Sequence of chain 1.A:
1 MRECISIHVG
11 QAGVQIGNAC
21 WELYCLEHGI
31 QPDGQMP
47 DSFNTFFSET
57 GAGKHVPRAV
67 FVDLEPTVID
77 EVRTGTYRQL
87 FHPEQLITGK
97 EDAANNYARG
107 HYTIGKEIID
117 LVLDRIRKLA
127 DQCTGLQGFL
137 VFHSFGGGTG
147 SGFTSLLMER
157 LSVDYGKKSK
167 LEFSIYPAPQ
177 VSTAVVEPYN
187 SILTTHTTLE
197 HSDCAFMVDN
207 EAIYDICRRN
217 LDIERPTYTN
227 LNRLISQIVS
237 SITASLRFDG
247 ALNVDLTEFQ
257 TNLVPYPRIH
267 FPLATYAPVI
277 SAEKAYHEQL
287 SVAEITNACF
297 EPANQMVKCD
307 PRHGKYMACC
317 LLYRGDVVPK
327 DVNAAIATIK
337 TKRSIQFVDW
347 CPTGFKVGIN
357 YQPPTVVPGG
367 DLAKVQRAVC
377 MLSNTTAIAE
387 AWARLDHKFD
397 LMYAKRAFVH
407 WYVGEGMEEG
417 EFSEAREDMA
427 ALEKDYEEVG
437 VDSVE

Sequence of chain 1.B:
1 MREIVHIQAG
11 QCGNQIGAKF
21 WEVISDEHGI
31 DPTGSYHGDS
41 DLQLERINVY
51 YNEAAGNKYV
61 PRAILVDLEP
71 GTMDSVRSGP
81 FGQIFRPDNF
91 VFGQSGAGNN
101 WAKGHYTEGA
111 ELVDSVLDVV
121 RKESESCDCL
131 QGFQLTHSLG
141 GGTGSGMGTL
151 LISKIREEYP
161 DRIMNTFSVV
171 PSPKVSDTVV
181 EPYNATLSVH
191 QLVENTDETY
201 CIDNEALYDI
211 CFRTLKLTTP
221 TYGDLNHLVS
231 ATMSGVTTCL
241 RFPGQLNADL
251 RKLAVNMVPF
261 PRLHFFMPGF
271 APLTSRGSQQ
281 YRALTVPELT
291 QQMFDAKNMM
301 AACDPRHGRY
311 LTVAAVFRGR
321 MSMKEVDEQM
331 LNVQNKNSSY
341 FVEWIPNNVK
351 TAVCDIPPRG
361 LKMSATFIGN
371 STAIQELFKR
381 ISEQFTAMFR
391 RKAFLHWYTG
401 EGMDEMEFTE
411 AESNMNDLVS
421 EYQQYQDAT

Binding-site contacts:
Ligand atom C4' contacts residue SER138 of chain 1.B at 3.6 Å.
Ligand atom N7 contacts residue GLN15 of chain 1.B at 3.5 Å (h-bond).
Ligand atom N3 contacts residue ASN204 of chain 1.B at 3.1 Å (h-bond).
Ligand atom C3A contacts residue GLY141 of chain 1.B at 3.8 Å.
Ligand atom C2 contacts residue ASN204 of chain 1.B at 3.5 Å.
Ligand atom O6 contacts residue GLN15 of chain 1.B at 3.0 Å (h-bond).
Ligand atom C2' contacts residue TYR222 of chain 1.B at 3.8 Å (hydrophobic).
Ligand atom O2' contacts residue ASP177 of chain 1.B at 3.2 Å.
Ligand atom C4 contacts residue ASN204 of chain 1.B at 3.8 Å.
Ligand atom C3' contacts residue ASP177 of chain 1.B at 3.4 Å.
Ligand atom O1B contacts residue GLN11 of chain 1.B at 3.0 Å (h-bond).
Ligand atom C2' contacts residue ASP177 of chain 1.B at 3.4 Å.
Ligand atom N3 contacts residue CYS12 of chain 1.B at 3.9 Å.
Ligand atom O3B contacts residue THR143 of chain 1.B at 3.7 Å.
Ligand atom O2' contacts residue TYR222 of chain 1.B at 3.0 Å (h-bond).
Ligand atom C2 contacts residue TYR222 of chain 1.B at 3.8 Å (hydrophobic).
Ligand atom O2A contacts residue GLN11 of chain 1.B at 3.3 Å (h-bond).
Ligand atom C4 contacts residue CYS12 of chain 1.B at 3.9 Å (hydrophobic).
Ligand atom O2' contacts residue ASN204 of chain 1.B at 3.4 Å (h-bond).
Ligand atom N1 contacts residue ASN226 of chain 1.B at 3.3 Å (h-bond).
Ligand atom C1' contacts residue SER138 of chain 1.B at 3.9 Å.
Ligand atom O1B contacts residue GLU69 of chain 1.B at 3.7 Å.
Ligand atom PB contacts residue GLN11 of chain 1.B at 3.9 Å.
Ligand atom N9 contacts residue CYS12 of chain 1.B at 3.9 Å.
Ligand atom C5 contacts residue TYR222 of chain 1.B at 3.8 Å (hydrophobic).
Ligand atom N2 contacts residue ASN204 of chain 1.B at 2.7 Å (h-bond).
Ligand atom C1' contacts residue ASN204 of chain 1.B at 3.7 Å.
Ligand atom O3B contacts residue GLY144 of chain 1.B at 3.3 Å (h-bond).
Ligand atom O1A contacts residue CYS12 of chain 1.B at 3.3 Å (h-bond).
Ligand atom C6 contacts residue GLN15 of chain 1.B at 3.8 Å.
Ligand atom N1 contacts residue TYR222 of chain 1.B at 3.8 Å.
Ligand atom O4' contacts residue SER138 of chain 1.B at 2.8 Å (h-bond).
Ligand atom O3B contacts residue GLN11 of chain 1.B at 3.6 Å.
Ligand atom O1A contacts residue SER138 of chain 1.B at 3.8 Å.
Ligand atom O2B contacts residue GLY142 of chain 1.B at 3.7 Å.
Ligand atom O6 contacts residue TYR222 of chain 1.B at 3.9 Å.
Ligand atom O6 contacts residue ASN226 of chain 1.B at 3.5 Å (h-bond).
Ligand atom O3B contacts residue GLY10 of chain 1.B at 3.4 Å.
Ligand atom O2B contacts residue THR143 of chain 1.B at 3.3 Å (h-bond).
Ligand atom O5' contacts residue SER138 of chain 1.B at 3.9 Å.

A protein and the small-molecule ligand that binds it are described below.
Small molecule (SMILES): Nc1nc2c(ncn2[C@@H]2O[C@H](CO[P](=O)(O)C[P](=O)(O)OP(=O)(O)O)[C@@H](O)[C@H]2O)c(=O)[nH]1